This protein binds this small molecule.
Small molecule (SMILES): CC(=O)N[C@@H]1[C@@H](O)[C@H](O)[C@@H](CO)O[C@H]1O

Binding-site contacts:
Ligand atom C2 contacts residue ASN698 of chain 1.A at 2.5 Å.
Ligand atom C8 contacts residue ARG674 of chain 1.A at 3.6 Å.
Ligand atom C1 contacts residue ARG674 of chain 1.A at 4.4 Å.
Ligand atom C4 contacts residue ASN698 of chain 1.A at 4.2 Å.
Ligand atom C1 contacts residue ARG695 of chain 1.A at 4.1 Å.
Ligand atom O7 contacts residue ASN698 of chain 1.A at 3.2 Å (h-bond).
Ligand atom O5 contacts residue ARG695 of chain 1.A at 3.2 Å (salt-bridge).
Ligand atom C7 contacts residue ASN698 of chain 1.A at 3.2 Å.
Ligand atom C3 contacts residue ASN698 of chain 1.A at 3.8 Å.
Ligand atom C7 contacts residue ARG701 of chain 1.A at 4.0 Å.
Ligand atom O6 contacts residue ARG695 of chain 1.A at 3.7 Å.
Ligand atom C7 contacts residue ARG674 of chain 1.A at 4.4 Å.
Ligand atom C5 contacts residue ASN698 of chain 1.A at 3.6 Å.
Ligand atom C8 contacts residue ASN698 of chain 1.A at 3.6 Å.
Ligand atom O7 contacts residue ARG701 of chain 1.A at 3.3 Å (salt-bridge).
Ligand atom O5 contacts residue ASN698 of chain 1.A at 2.3 Å (h-bond).
Ligand atom N2 contacts residue ASN698 of chain 1.A at 2.9 Å (h-bond).
Ligand atom N2 contacts residue ARG674 of chain 1.A at 4.4 Å.
Ligand atom C5 contacts residue ARG695 of chain 1.A at 4.1 Å.
Ligand atom C1 contacts residue ASN698 of chain 1.A at 1.4 Å.
Ligand atom C8 contacts residue ARG701 of chain 1.A at 3.9 Å.
Ligand atom C6 contacts residue ARG695 of chain 1.A at 3.8 Å.

Sequence of chain 1.A:
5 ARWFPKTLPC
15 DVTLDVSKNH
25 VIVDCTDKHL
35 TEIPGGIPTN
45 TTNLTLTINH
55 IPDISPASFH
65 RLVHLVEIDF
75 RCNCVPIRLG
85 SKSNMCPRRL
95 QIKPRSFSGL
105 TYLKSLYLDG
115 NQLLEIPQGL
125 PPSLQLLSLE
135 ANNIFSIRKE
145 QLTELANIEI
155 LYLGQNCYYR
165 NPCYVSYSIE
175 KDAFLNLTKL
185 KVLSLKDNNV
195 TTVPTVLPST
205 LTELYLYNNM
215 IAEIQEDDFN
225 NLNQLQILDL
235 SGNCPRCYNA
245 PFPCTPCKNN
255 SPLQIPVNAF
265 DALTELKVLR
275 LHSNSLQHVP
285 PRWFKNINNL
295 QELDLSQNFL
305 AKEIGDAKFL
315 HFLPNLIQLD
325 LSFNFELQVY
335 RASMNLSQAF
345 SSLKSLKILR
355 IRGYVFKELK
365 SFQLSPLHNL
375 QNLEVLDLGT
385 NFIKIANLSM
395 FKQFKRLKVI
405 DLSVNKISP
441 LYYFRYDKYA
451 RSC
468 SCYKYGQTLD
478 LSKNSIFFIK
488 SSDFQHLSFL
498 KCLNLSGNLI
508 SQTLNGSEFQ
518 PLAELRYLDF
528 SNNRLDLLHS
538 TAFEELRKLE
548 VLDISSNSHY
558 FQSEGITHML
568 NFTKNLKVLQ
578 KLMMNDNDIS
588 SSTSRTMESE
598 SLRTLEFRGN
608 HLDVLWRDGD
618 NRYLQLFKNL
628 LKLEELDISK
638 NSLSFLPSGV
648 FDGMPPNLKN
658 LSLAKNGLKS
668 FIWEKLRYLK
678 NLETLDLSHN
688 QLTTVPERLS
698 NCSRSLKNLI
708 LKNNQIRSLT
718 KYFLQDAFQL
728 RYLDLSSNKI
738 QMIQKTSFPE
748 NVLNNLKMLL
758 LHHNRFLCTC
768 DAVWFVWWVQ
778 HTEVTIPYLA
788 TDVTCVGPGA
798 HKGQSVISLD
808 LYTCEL